Binding-site contacts:
Ligand atom O6 contacts residue GLU91 of chain 1.A at 3.3 Å.
Ligand atom C8 contacts residue ASN69 of chain 1.A at 3.2 Å.
Ligand atom O7 contacts residue ASN92 of chain 1.A at 3.1 Å (h-bond).
Ligand atom C7 contacts residue GLU71 of chain 1.A at 4.0 Å.
Ligand atom O7 contacts residue ARG225 of chain 1.A at 3.5 Å (salt-bridge).
Ligand atom C7 contacts residue ASN69 of chain 1.A at 3.8 Å.
Ligand atom C8 contacts residue SER139 of chain 1.A at 4.0 Å.
Ligand atom C8 contacts residue GLU71 of chain 1.A at 3.7 Å.
Ligand atom C1 contacts residue GLU71 of chain 1.A at 4.4 Å.
Ligand atom O6 contacts residue ARG225 of chain 1.A at 3.2 Å (salt-bridge).
Ligand atom O7 contacts residue CYS95 of chain 1.A at 3.6 Å.
Ligand atom N2 contacts residue ASN92 of chain 1.A at 2.9 Å (h-bond).
Ligand atom N2 contacts residue GLU71 of chain 1.A at 3.6 Å.
Ligand atom C4 contacts residue ASN92 of chain 1.A at 4.2 Å.
Ligand atom C5 contacts residue GLU91 of chain 1.A at 4.0 Å.
Ligand atom C6 contacts residue GLU91 of chain 1.A at 3.2 Å.
Ligand atom C8 contacts residue ASN92 of chain 1.A at 4.5 Å.
Ligand atom C2 contacts residue GLU91 of chain 1.A at 4.4 Å.
Ligand atom C8 contacts residue CYS95 of chain 1.A at 3.7 Å (hydrophobic).
Ligand atom O7 contacts residue GLU91 of chain 1.A at 4.3 Å.
Ligand atom C3 contacts residue ARG225 of chain 1.A at 4.2 Å.
Ligand atom C7 contacts residue CYS95 of chain 1.A at 4.0 Å (hydrophobic).
Ligand atom C7 contacts residue ASN92 of chain 1.A at 3.2 Å.
Ligand atom C3 contacts residue ASN92 of chain 1.A at 3.8 Å.
Ligand atom O7 contacts residue ASN69 of chain 1.A at 3.5 Å (h-bond).
Ligand atom C1 contacts residue ASN92 of chain 1.A at 1.4 Å.
Ligand atom C8 contacts residue SER141 of chain 1.A at 3.8 Å.
Ligand atom O7 contacts residue GLY93 of chain 1.A at 4.3 Å.
Ligand atom C8 contacts residue ARG225 of chain 1.A at 4.2 Å.
Ligand atom C5 contacts residue ASN92 of chain 1.A at 3.6 Å.
Ligand atom C1 contacts residue GLU91 of chain 1.A at 4.0 Å.
Ligand atom N2 contacts residue ARG225 of chain 1.A at 3.9 Å.
Ligand atom C2 contacts residue ASN92 of chain 1.A at 2.4 Å.
Ligand atom C2 contacts residue ARG225 of chain 1.A at 4.1 Å.
Ligand atom O5 contacts residue ASN92 of chain 1.A at 2.3 Å (h-bond).
Ligand atom O5 contacts residue GLU91 of chain 1.A at 3.5 Å.
Ligand atom C8 contacts residue CYS140 of chain 1.A at 4.1 Å (hydrophobic).
Ligand atom C7 contacts residue ARG225 of chain 1.A at 3.6 Å.
Ligand atom C7 contacts residue SER139 of chain 1.A at 4.4 Å.
Ligand atom O3 contacts residue ARG225 of chain 1.A at 3.2 Å (salt-bridge).

This small molecule binds to this protein.
Small molecule (SMILES): CC(=O)N[C@H]1[C@H](O[C@H]2[C@H](O)[C@@H](NC(C)=O)CO[C@@H]2CO)O[C@H](CO)[C@@H](O[C@@H]2O[C@H](CO)[C@@H](O)[C@H](O)[C@@H]2O)[C@@H]1O

Sequence of chain 1.A:
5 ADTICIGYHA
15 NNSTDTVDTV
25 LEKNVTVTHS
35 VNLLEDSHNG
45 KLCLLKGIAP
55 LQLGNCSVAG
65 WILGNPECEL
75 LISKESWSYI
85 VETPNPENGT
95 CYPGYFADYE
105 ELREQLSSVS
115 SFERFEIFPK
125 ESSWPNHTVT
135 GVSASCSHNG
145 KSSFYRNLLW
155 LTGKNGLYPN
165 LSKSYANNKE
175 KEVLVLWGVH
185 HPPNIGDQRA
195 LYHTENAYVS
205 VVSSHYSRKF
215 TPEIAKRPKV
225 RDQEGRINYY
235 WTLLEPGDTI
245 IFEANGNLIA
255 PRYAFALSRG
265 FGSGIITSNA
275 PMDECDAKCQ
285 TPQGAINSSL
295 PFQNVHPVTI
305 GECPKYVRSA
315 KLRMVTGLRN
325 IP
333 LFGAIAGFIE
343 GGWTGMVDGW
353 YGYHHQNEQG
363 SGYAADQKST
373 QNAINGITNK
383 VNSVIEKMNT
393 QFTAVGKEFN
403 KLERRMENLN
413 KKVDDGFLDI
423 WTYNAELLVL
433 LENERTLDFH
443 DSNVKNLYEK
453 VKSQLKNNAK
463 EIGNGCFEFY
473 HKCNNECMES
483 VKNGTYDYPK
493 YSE